Sequence of chain 1.A:
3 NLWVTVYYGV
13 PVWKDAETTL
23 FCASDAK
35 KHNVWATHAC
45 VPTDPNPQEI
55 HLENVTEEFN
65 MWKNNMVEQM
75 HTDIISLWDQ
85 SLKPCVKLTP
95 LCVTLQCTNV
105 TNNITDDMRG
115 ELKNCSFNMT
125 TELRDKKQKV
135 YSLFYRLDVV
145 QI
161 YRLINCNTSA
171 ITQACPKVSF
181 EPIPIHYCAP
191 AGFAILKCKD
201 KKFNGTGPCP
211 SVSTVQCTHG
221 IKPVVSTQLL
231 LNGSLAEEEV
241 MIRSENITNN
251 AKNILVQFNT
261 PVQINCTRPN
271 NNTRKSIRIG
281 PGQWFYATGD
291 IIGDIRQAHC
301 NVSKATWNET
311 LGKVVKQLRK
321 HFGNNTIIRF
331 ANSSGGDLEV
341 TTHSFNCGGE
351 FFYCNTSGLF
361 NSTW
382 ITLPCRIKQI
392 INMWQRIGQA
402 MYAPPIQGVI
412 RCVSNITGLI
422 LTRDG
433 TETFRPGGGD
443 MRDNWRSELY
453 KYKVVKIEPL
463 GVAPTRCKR

Binding-site contacts:
Ligand atom C1 contacts residue ASN103 of chain 1.A at 1.5 Å.
Ligand atom O7 contacts residue THR102 of chain 1.A at 4.4 Å.
Ligand atom N2 contacts residue TYR161 of chain 1.A at 4.5 Å.
Ligand atom C7 contacts residue ASN103 of chain 1.A at 3.2 Å.
Ligand atom C2 contacts residue ASN103 of chain 1.A at 2.5 Å.
Ligand atom N2 contacts residue ASN103 of chain 1.A at 2.9 Å (h-bond).
Ligand atom O5 contacts residue ASN103 of chain 1.A at 2.4 Å (h-bond).
Ligand atom O7 contacts residue ASN103 of chain 1.A at 3.2 Å (h-bond).
Ligand atom C3 contacts residue ASN103 of chain 1.A at 3.8 Å.
Ligand atom C8 contacts residue CYS101 of chain 1.A at 3.8 Å (hydrophobic).
Ligand atom C8 contacts residue LYS117 of chain 1.A at 3.9 Å.
Ligand atom C5 contacts residue ASN103 of chain 1.A at 3.7 Å.
Ligand atom C4 contacts residue ASN103 of chain 1.A at 4.2 Å.
Ligand atom N2 contacts residue LYS117 of chain 1.A at 4.1 Å.
Ligand atom C8 contacts residue TYR161 of chain 1.A at 3.8 Å (hydrophobic).
Ligand atom C8 contacts residue ASN103 of chain 1.A at 3.8 Å.
Ligand atom C8 contacts residue THR102 of chain 1.A at 3.6 Å.
Ligand atom C7 contacts residue THR102 of chain 1.A at 4.2 Å.

The small molecule below binds the protein below.
Small molecule (SMILES): CC(=O)N[C@@H]1[C@@H](O)[C@H](O)[C@@H](CO)O[C@H]1O